A small-molecule ligand and the protein it binds are described below.
Small molecule (SMILES): CCC(=O)Nc1cc(Nc2ncc(C(=O)OC(C)C)c(-c3cn(C)c4ccccc34)n2)c(OC)cc1N(C)CCN(C)C

Binding-site contacts:
Ligand atom C35 contacts residue MET104 of chain 1.A at 3.8 Å (hydrophobic).
Ligand atom C15 contacts residue GLY107 of chain 1.A at 3.5 Å.
Ligand atom C35 contacts residue GLN102 of chain 1.A at 3.6 Å.
Ligand atom C14 contacts residue MET104 of chain 1.A at 3.8 Å (hydrophobic).
Ligand atom C25 contacts residue ASP111 of chain 1.A at 3.5 Å.
Ligand atom C18 contacts residue CYS108 of chain 1.A at 3.2 Å (hydrophobic).
Ligand atom C20 contacts residue CYS108 of chain 1.A at 1.8 Å (hydrophobic).
Ligand atom N17 contacts residue ASP111 of chain 1.A at 3.8 Å.
Ligand atom C20 contacts residue ARG152 of chain 1.A at 3.5 Å.
Ligand atom N34 contacts residue LEU103 of chain 1.A at 3.7 Å.
Ligand atom C41 contacts residue LEU99 of chain 1.A at 3.7 Å (hydrophobic).
Ligand atom O32 contacts residue MET104 of chain 1.A at 3.4 Å (h-bond).
Ligand atom O38 contacts residue ALA54 of chain 1.A at 3.7 Å.
Ligand atom C08 contacts residue VAL37 of chain 1.A at 3.6 Å (hydrophobic).
Ligand atom C05 contacts residue VAL37 of chain 1.A at 3.7 Å (hydrophobic).
Ligand atom C03 contacts residue VAL37 of chain 1.A at 3.6 Å (hydrophobic).
Ligand atom O42 contacts residue THR165 of chain 1.A at 3.5 Å (h-bond).
Ligand atom C36 contacts residue ALA54 of chain 1.A at 3.5 Å (hydrophobic).
Ligand atom C07 contacts residue GLY30 of chain 1.A at 3.8 Å.
Ligand atom O21 contacts residue CYS108 of chain 1.A at 3.2 Å.
Ligand atom C06 contacts residue LEU29 of chain 1.A at 3.8 Å (hydrophobic).
Ligand atom C41 contacts residue ALA54 of chain 1.A at 3.5 Å (hydrophobic).
Ligand atom O32 contacts residue LEU103 of chain 1.A at 3.8 Å.
Ligand atom C36 contacts residue LEU155 of chain 1.A at 3.4 Å (hydrophobic).
Ligand atom C04 contacts residue VAL37 of chain 1.A at 3.6 Å (hydrophobic).
Ligand atom N34 contacts residue MET104 of chain 1.A at 3.1 Å (h-bond).
Ligand atom C30 contacts residue LEU29 of chain 1.A at 3.7 Å (hydrophobic).
Ligand atom C35 contacts residue LEU155 of chain 1.A at 3.6 Å (hydrophobic).
Ligand atom C35 contacts residue ALA54 of chain 1.A at 3.3 Å (hydrophobic).
Ligand atom N13 contacts residue MET104 of chain 1.A at 2.9 Å (h-bond).
Ligand atom C14 contacts residue GLY107 of chain 1.A at 3.4 Å.
Ligand atom C31 contacts residue GLY107 of chain 1.A at 3.7 Å.
Ligand atom C19 contacts residue CYS108 of chain 1.A at 2.8 Å (hydrophobic).
Ligand atom C01 contacts residue ASP166 of chain 1.A at 3.5 Å.
Ligand atom C06 contacts residue GLY30 of chain 1.A at 3.8 Å.
Ligand atom C10 contacts residue LEU155 of chain 1.A at 3.6 Å (hydrophobic).
Ligand atom C40 contacts residue LYS56 of chain 1.A at 3.8 Å.
Ligand atom C37 contacts residue ALA54 of chain 1.A at 3.6 Å (hydrophobic).
Ligand atom C19 contacts residue ASP111 of chain 1.A at 3.6 Å.
Ligand atom O42 contacts residue LEU155 of chain 1.A at 3.8 Å.

Sequence of chain 1.A:
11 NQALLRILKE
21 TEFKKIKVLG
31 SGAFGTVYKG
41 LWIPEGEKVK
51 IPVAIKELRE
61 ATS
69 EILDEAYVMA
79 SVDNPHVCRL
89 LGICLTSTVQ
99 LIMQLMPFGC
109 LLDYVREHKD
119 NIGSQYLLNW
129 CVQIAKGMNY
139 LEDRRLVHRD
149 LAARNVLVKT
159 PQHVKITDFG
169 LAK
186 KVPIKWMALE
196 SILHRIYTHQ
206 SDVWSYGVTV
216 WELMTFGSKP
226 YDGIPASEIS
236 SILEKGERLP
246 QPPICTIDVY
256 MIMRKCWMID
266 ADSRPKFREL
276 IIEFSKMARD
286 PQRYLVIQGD